The small molecule below binds the protein below.
Small molecule (SMILES): CC(=O)N[C@H]1[C@H]([C@H](O)[C@H](O)CO)O[C@@](O)(C(=O)O)C[C@@H]1O

Sequence of chain 1.C:
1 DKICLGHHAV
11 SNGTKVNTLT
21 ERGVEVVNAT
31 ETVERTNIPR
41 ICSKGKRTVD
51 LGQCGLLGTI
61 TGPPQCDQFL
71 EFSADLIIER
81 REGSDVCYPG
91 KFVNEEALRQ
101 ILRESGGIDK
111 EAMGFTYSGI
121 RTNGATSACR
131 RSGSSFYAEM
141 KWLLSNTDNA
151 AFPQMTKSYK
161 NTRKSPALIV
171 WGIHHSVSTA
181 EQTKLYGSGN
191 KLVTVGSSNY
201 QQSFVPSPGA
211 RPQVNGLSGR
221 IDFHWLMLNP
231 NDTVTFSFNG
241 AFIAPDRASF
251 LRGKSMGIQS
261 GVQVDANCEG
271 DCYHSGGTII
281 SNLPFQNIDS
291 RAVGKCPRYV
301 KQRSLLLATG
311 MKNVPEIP

Binding-site contacts:
Ligand atom C9 contacts residue HIS174 of chain 1.C at 3.8 Å.
Ligand atom O4 contacts residue ALA125 of chain 1.C at 3.9 Å.
Ligand atom O8 contacts residue LEU217 of chain 1.C at 4.2 Å.
Ligand atom C6 contacts residue TRP142 of chain 1.C at 4.3 Å (hydrophobic).
Ligand atom O6 contacts residue ALA125 of chain 1.C at 4.5 Å.
Ligand atom O1B contacts residue LEU217 of chain 1.C at 4.0 Å.
Ligand atom C1 contacts residue SER127 of chain 1.C at 4.3 Å.
Ligand atom C11 contacts residue LEU144 of chain 1.C at 3.6 Å (hydrophobic).
Ligand atom C11 contacts residue TRP142 of chain 1.C at 4.4 Å (hydrophobic).
Ligand atom C4 contacts residue THR126 of chain 1.C at 4.4 Å.
Ligand atom C9 contacts residue TYR88 of chain 1.C at 3.8 Å (hydrophobic).
Ligand atom O6 contacts residue THR126 of chain 1.C at 3.9 Å.
Ligand atom C8 contacts residue GLU181 of chain 1.C at 3.8 Å.
Ligand atom O8 contacts residue TYR88 of chain 1.C at 3.7 Å.
Ligand atom O9 contacts residue TYR88 of chain 1.C at 3.2 Å (h-bond).
Ligand atom O10 contacts residue LEU185 of chain 1.C at 3.6 Å.
Ligand atom O1A contacts residue SER127 of chain 1.C at 3.3 Å (h-bond).
Ligand atom C9 contacts residue LEU185 of chain 1.C at 4.4 Å (hydrophobic).
Ligand atom C1 contacts residue LEU217 of chain 1.C at 3.8 Å (hydrophobic).
Ligand atom C5 contacts residue ALA125 of chain 1.C at 3.7 Å (hydrophobic).
Ligand atom C11 contacts residue ALA125 of chain 1.C at 3.8 Å (hydrophobic).
Ligand atom O8 contacts residue TRP142 of chain 1.C at 4.3 Å.
Ligand atom O1A contacts residue LEU217 of chain 1.C at 3.5 Å.
Ligand atom O9 contacts residue HIS174 of chain 1.C at 3.6 Å.
Ligand atom C7 contacts residue GLU181 of chain 1.C at 4.3 Å.
Ligand atom O1A contacts residue THR126 of chain 1.C at 3.0 Å (h-bond).
Ligand atom O7 contacts residue GLU181 of chain 1.C at 3.9 Å.
Ligand atom O10 contacts residue LEU144 of chain 1.C at 4.4 Å.
Ligand atom C11 contacts residue GLY124 of chain 1.C at 3.7 Å.
Ligand atom C8 contacts residue TYR88 of chain 1.C at 4.4 Å (hydrophobic).
Ligand atom C1 contacts residue THR126 of chain 1.C at 4.2 Å.
Ligand atom C6 contacts residue ALA125 of chain 1.C at 4.1 Å (hydrophobic).
Ligand atom C10 contacts residue TRP142 of chain 1.C at 4.2 Å (hydrophobic).
Ligand atom N5 contacts residue ALA125 of chain 1.C at 3.0 Å (h-bond).
Ligand atom O9 contacts residue GLU181 of chain 1.C at 2.4 Å (salt-bridge).
Ligand atom C9 contacts residue TRP142 of chain 1.C at 4.1 Å (hydrophobic).
Ligand atom O10 contacts residue TRP142 of chain 1.C at 4.4 Å.
Ligand atom C9 contacts residue GLU181 of chain 1.C at 3.2 Å.
Ligand atom C4 contacts residue ALA125 of chain 1.C at 3.6 Å (hydrophobic).
Ligand atom C10 contacts residue ALA125 of chain 1.C at 3.8 Å (hydrophobic).